The protein below binds the small molecule below.
Small molecule (SMILES): NCc1ccc(-c2csnn2)cc1

Binding-site contacts:
Ligand atom NAA contacts residue TRP399 of chain 1.C at 4.2 Å.
Ligand atom SAG contacts residue VAL252 of chain 1.C at 4.0 Å.
Ligand atom CAE contacts residue VAL252 of chain 1.C at 3.0 Å (hydrophobic).
Ligand atom CAF contacts residue ALA253 of chain 1.C at 3.9 Å (hydrophobic).
Ligand atom CAD contacts residue ALA253 of chain 1.C at 4.2 Å (hydrophobic).
Ligand atom CAI contacts residue LEU102 of chain 1.C at 3.4 Å (hydrophobic).
Ligand atom NAA contacts residue ILE82 of chain 1.C at 4.1 Å.
Ligand atom CAH contacts residue LEU102 of chain 1.C at 4.3 Å (hydrophobic).
Ligand atom CAF contacts residue THR257 of chain 1.C at 3.9 Å.
Ligand atom CAH contacts residue VAL252 of chain 1.C at 3.6 Å (hydrophobic).
Ligand atom CAK contacts residue PHE301 of chain 1.C at 3.9 Å (hydrophobic).
Ligand atom SAG contacts residue GLN97 of chain 1.C at 4.3 Å.
Ligand atom CAF contacts residue VAL252 of chain 1.C at 3.5 Å (hydrophobic).
Ligand atom CAK contacts residue ALA253 of chain 1.C at 3.6 Å (hydrophobic).
Ligand atom CAJ contacts residue LEU102 of chain 1.C at 3.7 Å (hydrophobic).
Ligand atom CAL contacts residue ALA253 of chain 1.C at 3.7 Å (hydrophobic).
Ligand atom NAM contacts residue ALA253 of chain 1.C at 3.0 Å (h-bond).
Ligand atom SAG contacts residue ILE82 of chain 1.C at 3.5 Å.
Ligand atom CAE contacts residue TRP399 of chain 1.C at 3.4 Å (hydrophobic).
Ligand atom NAB contacts residue VAL252 of chain 1.C at 3.3 Å (h-bond).
Ligand atom CAI contacts residue ALA253 of chain 1.C at 4.0 Å (hydrophobic).
Ligand atom CAC contacts residue VAL252 of chain 1.C at 3.5 Å (hydrophobic).
Ligand atom CAI contacts residue VAL252 of chain 1.C at 3.9 Å (hydrophobic).
Ligand atom CAL contacts residue HEM1 of chain 1.S at 3.0 Å.
Ligand atom CAF contacts residue PHE301 of chain 1.C at 4.0 Å (hydrophobic).
Ligand atom CAC contacts residue ILE82 of chain 1.C at 4.3 Å (hydrophobic).
Ligand atom CAF contacts residue TRP399 of chain 1.C at 4.2 Å (hydrophobic).
Ligand atom CAK contacts residue VAL252 of chain 1.C at 4.2 Å (hydrophobic).
Ligand atom CAL contacts residue PHE301 of chain 1.C at 4.2 Å (hydrophobic).
Ligand atom CAD contacts residue VAL252 of chain 1.C at 3.2 Å (hydrophobic).
Ligand atom CAL contacts residue THR257 of chain 1.C at 4.2 Å.
Ligand atom NAM contacts residue HEM1 of chain 1.S at 2.5 Å.
Ligand atom NAA contacts residue VAL252 of chain 1.C at 3.6 Å.
Ligand atom CAC contacts residue TRP399 of chain 1.C at 3.8 Å (hydrophobic).
Ligand atom CAE contacts residue ALA253 of chain 1.C at 4.2 Å (hydrophobic).
Ligand atom CAH contacts residue ILE82 of chain 1.C at 3.8 Å (hydrophobic).
Ligand atom CAD contacts residue TRP399 of chain 1.C at 3.9 Å (hydrophobic).
Ligand atom NAB contacts residue TRP399 of chain 1.C at 3.6 Å.
Ligand atom CAJ contacts residue ALA253 of chain 1.C at 3.5 Å (hydrophobic).
Ligand atom CAJ contacts residue PHE301 of chain 1.C at 4.1 Å (hydrophobic).

Sequence of chain 1.C:
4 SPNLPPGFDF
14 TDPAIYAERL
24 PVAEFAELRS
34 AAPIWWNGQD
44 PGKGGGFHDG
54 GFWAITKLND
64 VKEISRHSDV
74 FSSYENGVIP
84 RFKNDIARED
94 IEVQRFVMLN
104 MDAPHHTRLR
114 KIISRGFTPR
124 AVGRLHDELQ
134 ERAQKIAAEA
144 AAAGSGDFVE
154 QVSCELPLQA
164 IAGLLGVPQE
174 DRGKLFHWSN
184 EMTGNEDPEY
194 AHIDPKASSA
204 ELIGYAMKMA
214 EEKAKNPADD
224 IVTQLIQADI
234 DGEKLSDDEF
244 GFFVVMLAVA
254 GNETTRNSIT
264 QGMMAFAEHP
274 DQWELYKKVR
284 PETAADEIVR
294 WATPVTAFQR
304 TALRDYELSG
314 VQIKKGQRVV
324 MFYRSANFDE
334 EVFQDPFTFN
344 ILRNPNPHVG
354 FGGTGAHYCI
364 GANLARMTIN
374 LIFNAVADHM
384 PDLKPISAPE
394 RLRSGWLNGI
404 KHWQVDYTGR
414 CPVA